Sequence of chain 1.J:
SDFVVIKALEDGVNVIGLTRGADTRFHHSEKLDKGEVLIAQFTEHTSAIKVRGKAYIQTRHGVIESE

Sequence of chain 1.I:
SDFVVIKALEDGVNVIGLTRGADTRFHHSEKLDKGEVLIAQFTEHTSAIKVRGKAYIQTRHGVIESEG

Binding-site contacts:
Ligand atom N contacts residue GLY25 of chain 1.I at 2.7 Å (h-bond).
Ligand atom CA contacts residue SER51 of chain 1.I at 3.9 Å.
Ligand atom C contacts residue GLY25 of chain 1.I at 3.5 Å.
Ligand atom NE1 contacts residue ALA44 of chain 1.J at 3.8 Å.
Ligand atom CD1 contacts residue SER51 of chain 1.I at 3.5 Å.
Ligand atom O contacts residue SER51 of chain 1.I at 2.9 Å (h-bond).
Ligand atom CA contacts residue GLY25 of chain 1.I at 3.4 Å.
Ligand atom OXT contacts residue THR50 of chain 1.J at 2.8 Å (h-bond).
Ligand atom CH2 contacts residue GLY21 of chain 1.J at 3.5 Å.
Ligand atom CE3 contacts residue HIS32 of chain 1.J at 3.8 Å.
Ligand atom CB contacts residue SER51 of chain 1.I at 3.4 Å.
Ligand atom CZ2 contacts residue THR50 of chain 1.J at 3.9 Å.
Ligand atom NE1 contacts residue SER51 of chain 1.I at 4.0 Å.
Ligand atom OXT contacts residue THR47 of chain 1.J at 2.5 Å (h-bond).
Ligand atom CD1 contacts residue THR47 of chain 1.J at 3.8 Å.
Ligand atom C contacts residue SER51 of chain 1.I at 3.6 Å.
Ligand atom CA contacts residue THR28 of chain 1.I at 3.2 Å.
Ligand atom CB contacts residue THR28 of chain 1.I at 3.5 Å.
Ligand atom CG contacts residue SER51 of chain 1.I at 3.9 Å.
Ligand atom N contacts residue ASP27 of chain 1.I at 3.1 Å (salt-bridge).
Ligand atom N contacts residue THR23 of chain 1.I at 2.6 Å (h-bond).
Ligand atom O contacts residue ARG24 of chain 1.I at 3.5 Å.
Ligand atom NE1 contacts residue GLN45 of chain 1.J at 2.9 Å (h-bond).
Ligand atom N contacts residue THR28 of chain 1.I at 2.9 Å (h-bond).
Ligand atom CZ2 contacts residue ALA44 of chain 1.J at 4.0 Å (hydrophobic).
Ligand atom CZ2 contacts residue ILE53 of chain 1.J at 3.9 Å (hydrophobic).
Ligand atom CH2 contacts residue ILE20 of chain 1.J at 4.0 Å (hydrophobic).
Ligand atom O contacts residue THR23 of chain 1.I at 4.0 Å.
Ligand atom CZ3 contacts residue GLY21 of chain 1.J at 3.6 Å.
Ligand atom CA contacts residue THR23 of chain 1.I at 3.6 Å.
Ligand atom N contacts residue ARG24 of chain 1.I at 3.8 Å.
Ligand atom CD1 contacts residue GLN45 of chain 1.J at 3.6 Å.
Ligand atom O contacts residue THR47 of chain 1.J at 3.5 Å.
Ligand atom C contacts residue THR50 of chain 1.J at 3.9 Å.
Ligand atom CZ3 contacts residue HIS32 of chain 1.J at 3.9 Å.
Ligand atom CB contacts residue THR23 of chain 1.I at 3.6 Å.
Ligand atom O contacts residue GLY25 of chain 1.I at 3.1 Å (h-bond).
Ligand atom CE2 contacts residue GLN45 of chain 1.J at 3.9 Å.
Ligand atom OXT contacts residue HIS49 of chain 1.J at 3.9 Å.
Ligand atom C contacts residue THR47 of chain 1.J at 3.4 Å.

A protein and the small-molecule ligand that binds it are described below.
Small molecule (SMILES): N[C@@H](Cc1c[nH]c2ccccc12)C(=O)O